A protein and the small-molecule ligand that binds it are described below.
Small molecule (SMILES): CC(=O)N[C@H]1[C@H](O[C@H]2[C@H](O)[C@@H](NC(C)=O)CO[C@@H]2CO)O[C@H](CO)[C@@H](O[C@@H]2O[C@H](CO[C@H]3O[C@H](CO)[C@@H](O)[C@H](O)[C@@H]3O)[C@@H](O)[C@H](O[C@H]3O[C@H](CO)[C@@H](O)[C@H](O)[C@@H]3O)[C@@H]2O)[C@@H]1O

Sequence of chain 1.B:
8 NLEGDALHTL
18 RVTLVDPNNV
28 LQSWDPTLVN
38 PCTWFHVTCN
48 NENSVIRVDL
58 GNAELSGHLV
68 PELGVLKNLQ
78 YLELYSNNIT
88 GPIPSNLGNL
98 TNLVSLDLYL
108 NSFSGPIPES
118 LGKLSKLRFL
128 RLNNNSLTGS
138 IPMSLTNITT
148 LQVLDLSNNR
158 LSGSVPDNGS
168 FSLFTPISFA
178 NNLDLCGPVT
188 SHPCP

Binding-site contacts:
Ligand atom C2 contacts residue ASN144 of chain 1.B at 2.5 Å.
Ligand atom O5 contacts residue NAG2 of chain 1.L at 4.2 Å.
Ligand atom O7 contacts residue NAG1 of chain 1.L at 2.5 Å (h-bond).
Ligand atom C1 contacts residue ASN144 of chain 1.B at 1.4 Å.
Ligand atom O3 contacts residue NAG2 of chain 1.L at 3.4 Å (h-bond).
Ligand atom C3 contacts residue NAG2 of chain 1.L at 3.4 Å.
Ligand atom C1 contacts residue NAG1 of chain 1.L at 3.8 Å.
Ligand atom C7 contacts residue NAG2 of chain 1.L at 4.0 Å.
Ligand atom C4 contacts residue ASN144 of chain 1.B at 4.1 Å.
Ligand atom O4 contacts residue NAG2 of chain 1.L at 3.0 Å (h-bond).
Ligand atom C3 contacts residue NAG1 of chain 1.L at 4.2 Å.
Ligand atom N2 contacts residue NAG1 of chain 1.L at 4.4 Å.
Ligand atom C7 contacts residue NAG1 of chain 1.L at 3.7 Å.
Ligand atom C8 contacts residue MET140 of chain 1.B at 3.8 Å (hydrophobic).
Ligand atom C3 contacts residue ASN144 of chain 1.B at 3.8 Å.
Ligand atom C7 contacts residue ASN144 of chain 1.B at 3.8 Å.
Ligand atom C7 contacts residue MET140 of chain 1.B at 4.3 Å (hydrophobic).
Ligand atom C8 contacts residue SER141 of chain 1.B at 3.4 Å.
Ligand atom C4 contacts residue NAG2 of chain 1.L at 3.6 Å.
Ligand atom C5 contacts residue ASN144 of chain 1.B at 3.6 Å.
Ligand atom O7 contacts residue NAG2 of chain 1.L at 3.0 Å (h-bond).
Ligand atom C2 contacts residue NAG1 of chain 1.L at 4.3 Å.
Ligand atom C7 contacts residue SER141 of chain 1.B at 4.0 Å.
Ligand atom C2 contacts residue NAG2 of chain 1.L at 4.0 Å.
Ligand atom N2 contacts residue NAG2 of chain 1.L at 4.4 Å.
Ligand atom C8 contacts residue NAG2 of chain 1.L at 3.8 Å.
Ligand atom O7 contacts residue MET140 of chain 1.B at 4.2 Å.
Ligand atom N2 contacts residue SER141 of chain 1.B at 4.1 Å.
Ligand atom N2 contacts residue ASN144 of chain 1.B at 3.1 Å (h-bond).
Ligand atom C1 contacts residue NAG2 of chain 1.L at 3.8 Å.
Ligand atom O5 contacts residue ASN144 of chain 1.B at 2.2 Å (h-bond).
Ligand atom O7 contacts residue ASN144 of chain 1.B at 4.0 Å.
Ligand atom C5 contacts residue NAG2 of chain 1.L at 4.3 Å.